Binding-site contacts:
Ligand atom C10 contacts residue TRP152 of chain 1.A at 3.5 Å (hydrophobic).
Ligand atom C6 contacts residue TYR129 of chain 1.A at 3.2 Å (hydrophobic).
Ligand atom C7 contacts residue TYR129 of chain 1.A at 3.3 Å (hydrophobic).
Ligand atom C15 contacts residue ASN41 of chain 1.A at 4.0 Å.
Ligand atom C13 contacts residue PHE128 of chain 1.A at 3.9 Å (hydrophobic).
Ligand atom C24 contacts residue ASP83 of chain 1.A at 3.9 Å.
Ligand atom O1 contacts residue TYR129 of chain 1.A at 2.7 Å (h-bond).
Ligand atom C6 contacts residue PHE128 of chain 1.A at 4.0 Å (hydrophobic).
Ligand atom C24 contacts residue ASN41 of chain 1.A at 3.9 Å.
Ligand atom C23 contacts residue MET88 of chain 1.A at 4.1 Å (hydrophobic).
Ligand atom C18 contacts residue MET88 of chain 1.A at 4.0 Å (hydrophobic).
Ligand atom C9 contacts residue PHE128 of chain 1.A at 4.0 Å (hydrophobic).
Ligand atom N1 contacts residue LEU97 of chain 1.A at 4.0 Å.
Ligand atom C17 contacts residue MET88 of chain 1.A at 3.5 Å (hydrophobic).
Ligand atom O2 contacts residue ASP83 of chain 1.A at 4.0 Å.
Ligand atom C23 contacts residue ILE86 of chain 1.A at 3.6 Å (hydrophobic).
Ligand atom C15 contacts residue MET88 of chain 1.A at 3.9 Å (hydrophobic).
Ligand atom C4 contacts residue PHE128 of chain 1.A at 3.9 Å (hydrophobic).
Ligand atom C4 contacts residue LEU97 of chain 1.A at 4.1 Å (hydrophobic).
Ligand atom N4 contacts residue SER42 of chain 1.A at 3.7 Å.
Ligand atom N2 contacts residue MET88 of chain 1.A at 4.1 Å.
Ligand atom C13 contacts residue ASN41 of chain 1.A at 3.7 Å.
Ligand atom O2 contacts residue ALA45 of chain 1.A at 3.1 Å.
Ligand atom C22 contacts residue ASN41 of chain 1.A at 4.0 Å.
Ligand atom C24 contacts residue THR174 of chain 1.A at 3.9 Å.
Ligand atom C7 contacts residue PHE128 of chain 1.A at 3.8 Å (hydrophobic).
Ligand atom O2 contacts residue THR174 of chain 1.A at 3.5 Å (h-bond).
Ligand atom C14 contacts residue ASN41 of chain 1.A at 3.8 Å.
Ligand atom C23 contacts residue GLY87 of chain 1.A at 3.8 Å.
Ligand atom C24 contacts residue ALA45 of chain 1.A at 4.0 Å (hydrophobic).
Ligand atom C10 contacts residue LEU93 of chain 1.A at 4.0 Å (hydrophobic).
Ligand atom C11 contacts residue LEU97 of chain 1.A at 3.5 Å (hydrophobic).
Ligand atom N4 contacts residue ASP83 of chain 1.A at 3.0 Å (salt-bridge).
Ligand atom N1 contacts residue PHE128 of chain 1.A at 4.1 Å.
Ligand atom N4 contacts residue THR174 of chain 1.A at 3.9 Å.
Ligand atom C17 contacts residue LEU97 of chain 1.A at 3.9 Å (hydrophobic).
Ligand atom C1 contacts residue GLY125 of chain 1.A at 3.7 Å.
Ligand atom N4 contacts residue ASN41 of chain 1.A at 3.8 Å.
Ligand atom C12 contacts residue MET88 of chain 1.A at 4.0 Å (hydrophobic).
Ligand atom C16 contacts residue MET88 of chain 1.A at 3.8 Å (hydrophobic).

Sequence of chain 1.A:
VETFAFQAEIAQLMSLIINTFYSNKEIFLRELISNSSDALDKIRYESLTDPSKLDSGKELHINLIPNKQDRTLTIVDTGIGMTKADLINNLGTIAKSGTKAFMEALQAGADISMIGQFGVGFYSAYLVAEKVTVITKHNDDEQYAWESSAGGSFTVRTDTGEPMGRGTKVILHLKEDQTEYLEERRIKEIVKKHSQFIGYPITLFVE

The small molecule below binds the protein below.
Small molecule (SMILES): Cc1c2c(n3c1CCCNC[C@H](C)Nc1cc-3ccc1C(N)=O)CC(C)(C)CC2=O